Binding-site contacts:
Ligand atom C5 contacts residue GLY77 of chain 1.A at 4.0 Å.
Ligand atom O2 contacts residue GLN79 of chain 1.A at 4.4 Å.
Ligand atom O5 contacts residue SER76 of chain 1.A at 4.3 Å.
Ligand atom O1 contacts residue GLY77 of chain 1.A at 4.3 Å.
Ligand atom C1 contacts residue GLY77 of chain 1.A at 3.8 Å.
Ligand atom O5 contacts residue GLY77 of chain 1.A at 3.1 Å (h-bond).
Ligand atom C6 contacts residue SER76 of chain 1.A at 4.1 Å.
Ligand atom C6 contacts residue GLY77 of chain 1.A at 3.7 Å.
Ligand atom C2 contacts residue LEU135 of chain 1.A at 4.0 Å (hydrophobic).
Ligand atom O6 contacts residue GLY77 of chain 1.A at 2.9 Å (h-bond).
Ligand atom O4 contacts residue ASN98 of chain 1.A at 4.5 Å.
Ligand atom C4 contacts residue TYR78 of chain 1.A at 4.4 Å (hydrophobic).
Ligand atom O6 contacts residue SER76 of chain 1.A at 3.1 Å.
Ligand atom C2 contacts residue GLN79 of chain 1.A at 4.4 Å.
Ligand atom O2 contacts residue LEU135 of chain 1.A at 3.7 Å.
Ligand atom O5 contacts residue TYR78 of chain 1.A at 3.8 Å.
Ligand atom C4 contacts residue ASN101 of chain 1.A at 4.3 Å.
Ligand atom C6 contacts residue ASN101 of chain 1.A at 4.0 Å.
Ligand atom O4 contacts residue ASN101 of chain 1.A at 4.0 Å.
Ligand atom C1 contacts residue TYR78 of chain 1.A at 4.3 Å (hydrophobic).
Ligand atom C1 contacts residue LEU135 of chain 1.A at 4.1 Å (hydrophobic).
Ligand atom O6 contacts residue PRO75 of chain 1.A at 4.4 Å.

Sequence of chain 1.A:
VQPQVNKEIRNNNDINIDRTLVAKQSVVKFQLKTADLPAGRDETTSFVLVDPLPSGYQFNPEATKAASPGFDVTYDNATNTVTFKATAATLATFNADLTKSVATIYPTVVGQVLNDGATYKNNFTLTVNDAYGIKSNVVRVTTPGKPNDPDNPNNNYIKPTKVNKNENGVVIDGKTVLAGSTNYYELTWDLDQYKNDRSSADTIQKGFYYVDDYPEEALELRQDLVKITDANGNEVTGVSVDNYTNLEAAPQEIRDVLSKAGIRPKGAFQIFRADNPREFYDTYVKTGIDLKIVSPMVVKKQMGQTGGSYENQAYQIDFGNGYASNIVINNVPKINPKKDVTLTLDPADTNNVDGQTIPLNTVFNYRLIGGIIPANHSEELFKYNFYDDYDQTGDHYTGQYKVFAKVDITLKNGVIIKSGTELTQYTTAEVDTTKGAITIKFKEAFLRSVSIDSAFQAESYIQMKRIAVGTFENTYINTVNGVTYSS

The small molecule below binds the protein below.
Small molecule (SMILES): OC[C@H]1O[C@H](O)[C@H](O)[C@@H](O)[C@@H]1O